Binding-site contacts:
Ligand atom O47 contacts residue SER160 of chain 1.A at 2.6 Å (h-bond).
Ligand atom C1 contacts residue ASN79 of chain 1.A at 3.4 Å.
Ligand atom O48 contacts residue ARG157 of chain 1.A at 3.4 Å (salt-bridge).
Ligand atom O47 contacts residue ARG157 of chain 1.A at 2.9 Å (salt-bridge).
Ligand atom C3 contacts residue SER160 of chain 1.A at 3.6 Å.
Ligand atom O3 contacts residue TYR125 of chain 1.A at 3.4 Å.
Ligand atom O6 contacts residue HIS195 of chain 1.A at 2.8 Å (h-bond).
Ligand atom C2 contacts residue SER160 of chain 1.A at 3.6 Å.
Ligand atom C6 contacts residue HIS195 of chain 1.A at 3.6 Å.
Ligand atom C32 contacts residue PHE128 of chain 1.A at 3.6 Å (hydrophobic).
Ligand atom N2 contacts residue SER160 of chain 1.A at 2.8 Å (h-bond).
Ligand atom O47 contacts residue ASN164 of chain 1.A at 3.2 Å (h-bond).
Ligand atom O44 contacts residue ARG80 of chain 1.A at 3.4 Å (salt-bridge).
Ligand atom O42 contacts residue ASN164 of chain 1.A at 3.6 Å.
Ligand atom O7 contacts residue ASN79 of chain 1.A at 3.1 Å (h-bond).
Ligand atom P45 contacts residue SER160 of chain 1.A at 3.3 Å.
Ligand atom O4 contacts residue LYS167 of chain 1.A at 2.8 Å (salt-bridge).
Ligand atom C23 contacts residue MET156 of chain 1.A at 3.5 Å (hydrophobic).
Ligand atom C5 contacts residue ASN164 of chain 1.A at 3.6 Å.
Ligand atom O46 contacts residue ARG80 of chain 1.A at 3.2 Å (salt-bridge).
Ligand atom C3 contacts residue ASN164 of chain 1.A at 3.5 Å.
Ligand atom C28 contacts residue LYS167 of chain 1.A at 3.7 Å.
Ligand atom O43 contacts residue LYS167 of chain 1.A at 3.2 Å (salt-bridge).
Ligand atom O4 contacts residue ASN164 of chain 1.A at 2.8 Å (h-bond).
Ligand atom O44 contacts residue ARG157 of chain 1.A at 2.9 Å (salt-bridge).
Ligand atom O4 contacts residue ASP122 of chain 1.A at 3.3 Å (salt-bridge).
Ligand atom O43 contacts residue GLY124 of chain 1.A at 3.6 Å.
Ligand atom O48 contacts residue ARG80 of chain 1.A at 2.8 Å (salt-bridge).
Ligand atom C4 contacts residue ASN164 of chain 1.A at 3.4 Å.
Ligand atom O1 contacts residue SER160 of chain 1.A at 3.1 Å (h-bond).
Ligand atom O48 contacts residue ASN79 of chain 1.A at 3.0 Å (h-bond).
Ligand atom O42 contacts residue SER160 of chain 1.A at 3.4 Å (h-bond).
Ligand atom O7 contacts residue TYR125 of chain 1.A at 3.5 Å.
Ligand atom C35 contacts residue ASN159 of chain 1.A at 3.6 Å.
Ligand atom C22 contacts residue TRP46 of chain 1.A at 3.6 Å (hydrophobic).
Ligand atom O1 contacts residue ASN164 of chain 1.A at 3.1 Å (h-bond).
Ligand atom P45 contacts residue ARG157 of chain 1.A at 3.6 Å.
Ligand atom C27 contacts residue LEU137 of chain 1.A at 3.5 Å (hydrophobic).
Ligand atom O5 contacts residue HIS195 of chain 1.A at 3.4 Å.
Ligand atom P45 contacts residue ASN164 of chain 1.A at 3.7 Å.

This small molecule binds to this protein.
Small molecule (SMILES): CCCCCCCCCCC[C@@H](O)CC(=O)N[C@H]1[C@@H](OP(=O)(O)O)O[C@H](CO)[C@@H](O)[C@@H]1OC(=O)C[C@H](O)CCCCCCCCCCC

Sequence of chain 1.A:
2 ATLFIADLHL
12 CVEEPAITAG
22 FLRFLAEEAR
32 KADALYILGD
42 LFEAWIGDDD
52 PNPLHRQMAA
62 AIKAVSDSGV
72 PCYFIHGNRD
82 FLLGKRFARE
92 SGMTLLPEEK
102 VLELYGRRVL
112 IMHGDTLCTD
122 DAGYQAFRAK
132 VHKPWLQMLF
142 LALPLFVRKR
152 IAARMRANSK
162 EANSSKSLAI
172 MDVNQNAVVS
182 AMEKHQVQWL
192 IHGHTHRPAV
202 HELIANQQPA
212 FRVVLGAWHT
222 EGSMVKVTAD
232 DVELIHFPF